Binding-site contacts:
Ligand atom C7 contacts residue ASN211 of chain 1.E at 3.2 Å.
Ligand atom C6 contacts residue LYS199 of chain 1.E at 4.4 Å.
Ligand atom C1 contacts residue ASN211 of chain 1.E at 1.5 Å.
Ligand atom C3 contacts residue ASN211 of chain 1.E at 3.7 Å.
Ligand atom O5 contacts residue ASN211 of chain 1.E at 2.4 Å (h-bond).
Ligand atom C8 contacts residue HIS55 of chain 1.E at 4.5 Å.
Ligand atom C4 contacts residue ASN211 of chain 1.E at 4.2 Å.
Ligand atom C1 contacts residue LYS199 of chain 1.E at 4.3 Å.
Ligand atom O5 contacts residue LYS199 of chain 1.E at 3.6 Å (salt-bridge).
Ligand atom N2 contacts residue HIS55 of chain 1.E at 4.2 Å.
Ligand atom N2 contacts residue ASN211 of chain 1.E at 2.8 Å (h-bond).
Ligand atom O7 contacts residue ASN211 of chain 1.E at 3.3 Å (h-bond).
Ligand atom C5 contacts residue ASN211 of chain 1.E at 3.7 Å.
Ligand atom C8 contacts residue ASN211 of chain 1.E at 4.2 Å.
Ligand atom O6 contacts residue LYS199 of chain 1.E at 4.4 Å.
Ligand atom C2 contacts residue ASN211 of chain 1.E at 2.5 Å.

Sequence of chain 1.E:
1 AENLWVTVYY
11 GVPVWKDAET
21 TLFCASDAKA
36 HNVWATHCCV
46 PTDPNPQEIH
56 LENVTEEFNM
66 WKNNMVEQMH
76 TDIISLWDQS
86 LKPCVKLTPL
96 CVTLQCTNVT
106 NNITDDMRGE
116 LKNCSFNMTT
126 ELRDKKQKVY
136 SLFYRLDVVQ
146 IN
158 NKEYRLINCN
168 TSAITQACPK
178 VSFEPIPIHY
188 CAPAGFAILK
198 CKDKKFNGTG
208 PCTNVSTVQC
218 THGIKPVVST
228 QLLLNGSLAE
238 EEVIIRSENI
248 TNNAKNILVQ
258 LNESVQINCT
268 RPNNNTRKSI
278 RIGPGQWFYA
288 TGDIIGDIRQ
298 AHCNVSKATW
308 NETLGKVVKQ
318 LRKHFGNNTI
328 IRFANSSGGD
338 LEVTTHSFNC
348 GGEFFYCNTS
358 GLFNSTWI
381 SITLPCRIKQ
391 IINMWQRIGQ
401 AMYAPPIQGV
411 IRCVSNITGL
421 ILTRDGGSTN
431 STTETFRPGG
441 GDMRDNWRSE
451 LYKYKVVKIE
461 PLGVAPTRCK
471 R

This small molecule binds to this protein.
Small molecule (SMILES): CC(=O)N[C@H]1[C@H](O[C@H]2[C@H](O)[C@@H](NC(C)=O)CO[C@@H]2CO)O[C@H](CO)[C@@H](O)[C@@H]1O